This small molecule binds to this protein.
Small molecule (SMILES): CC(C)CCC(=O)O

Binding-site contacts:
Ligand atom CA contacts residue TYR96 of chain 1.C at 4.0 Å (hydrophobic).
Ligand atom CD1 contacts residue TYR32 of chain 2.C at 3.9 Å (hydrophobic).
Ligand atom CA contacts residue LYS160 of chain 1.C at 3.6 Å.
Ligand atom C contacts residue THR258 of chain 1.C at 3.9 Å.
Ligand atom CD1 contacts residue VAL110 of chain 2.C at 3.8 Å (hydrophobic).
Ligand atom OXT contacts residue PLP1 of chain 1.H at 3.7 Å.
Ligand atom OXT contacts residue THR258 of chain 1.C at 3.2 Å (h-bond).
Ligand atom CB contacts residue TYR165 of chain 1.C at 4.2 Å (hydrophobic).
Ligand atom CB contacts residue TYR96 of chain 1.C at 3.8 Å (hydrophobic).
Ligand atom CG contacts residue ALA259 of chain 1.C at 4.4 Å (hydrophobic).
Ligand atom CD2 contacts residue TYR165 of chain 1.C at 3.8 Å (hydrophobic).
Ligand atom CA contacts residue TYR165 of chain 1.C at 4.4 Å (hydrophobic).
Ligand atom CB contacts residue PHE37 of chain 1.C at 4.2 Å (hydrophobic).
Ligand atom CA contacts residue PLP1 of chain 1.H at 3.6 Å.
Ligand atom C contacts residue TYR96 of chain 1.C at 3.8 Å (hydrophobic).
Ligand atom O contacts residue ALA259 of chain 1.C at 3.4 Å (h-bond).
Ligand atom OXT contacts residue GLY257 of chain 1.C at 4.0 Å.
Ligand atom OXT contacts residue GLY197 of chain 1.C at 4.3 Å.
Ligand atom CB contacts residue LYS160 of chain 1.C at 4.5 Å.
Ligand atom OXT contacts residue ALA259 of chain 1.C at 3.0 Å (h-bond).
Ligand atom CD1 contacts residue TYR130 of chain 1.C at 4.3 Å (hydrophobic).
Ligand atom O contacts residue THR258 of chain 1.C at 3.6 Å.
Ligand atom CD1 contacts residue MET108 of chain 2.C at 4.4 Å (hydrophobic).
Ligand atom CD2 contacts residue GLY197 of chain 1.C at 3.4 Å.
Ligand atom C contacts residue ALA259 of chain 1.C at 3.6 Å (hydrophobic).
Ligand atom C contacts residue PLP1 of chain 1.H at 4.1 Å.
Ligand atom O contacts residue GLY39 of chain 1.C at 3.7 Å.
Ligand atom O contacts residue TYR96 of chain 1.C at 2.8 Å (h-bond).

Sequence of chain 1.C:
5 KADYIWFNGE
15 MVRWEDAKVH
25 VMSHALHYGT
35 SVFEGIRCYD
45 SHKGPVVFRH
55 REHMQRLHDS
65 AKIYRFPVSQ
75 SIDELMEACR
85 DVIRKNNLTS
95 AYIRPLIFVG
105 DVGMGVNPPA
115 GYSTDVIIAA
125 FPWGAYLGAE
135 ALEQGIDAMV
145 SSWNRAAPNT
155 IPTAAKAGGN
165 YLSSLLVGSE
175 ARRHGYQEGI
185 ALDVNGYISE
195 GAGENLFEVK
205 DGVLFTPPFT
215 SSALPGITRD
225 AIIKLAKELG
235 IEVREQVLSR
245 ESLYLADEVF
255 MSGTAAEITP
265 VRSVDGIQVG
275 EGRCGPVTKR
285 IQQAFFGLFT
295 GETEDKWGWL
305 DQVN

Sequence of chain 2.C:
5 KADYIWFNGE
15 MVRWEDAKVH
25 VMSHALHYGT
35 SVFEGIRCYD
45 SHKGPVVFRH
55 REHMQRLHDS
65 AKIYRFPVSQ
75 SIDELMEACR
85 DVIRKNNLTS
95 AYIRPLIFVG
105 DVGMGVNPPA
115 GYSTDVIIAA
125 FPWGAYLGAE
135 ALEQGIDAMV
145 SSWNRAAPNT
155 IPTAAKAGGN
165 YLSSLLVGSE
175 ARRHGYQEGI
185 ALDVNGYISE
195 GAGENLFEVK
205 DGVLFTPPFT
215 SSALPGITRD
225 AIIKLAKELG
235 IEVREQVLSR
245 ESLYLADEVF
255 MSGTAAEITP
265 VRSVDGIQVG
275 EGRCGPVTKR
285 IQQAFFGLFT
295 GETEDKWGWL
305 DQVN